Sequence of chain 1.K:
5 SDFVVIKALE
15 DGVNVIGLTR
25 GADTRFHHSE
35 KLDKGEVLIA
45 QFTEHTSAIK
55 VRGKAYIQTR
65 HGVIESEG

Sequence of chain 1.J:
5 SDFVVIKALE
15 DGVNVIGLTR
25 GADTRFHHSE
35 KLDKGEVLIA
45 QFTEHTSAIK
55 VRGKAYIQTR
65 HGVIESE

This small molecule binds to this protein.
Small molecule (SMILES): N[C@@H](Cc1c[nH]c2ccccc12)C(=O)O

Binding-site contacts:
Ligand atom C contacts residue GLY25 of chain 1.J at 3.4 Å.
Ligand atom CA contacts residue GLY25 of chain 1.J at 3.5 Å.
Ligand atom CZ3 contacts residue HIS32 of chain 1.K at 4.0 Å.
Ligand atom C contacts residue THR47 of chain 1.K at 3.5 Å.
Ligand atom CD1 contacts residue GLN45 of chain 1.K at 3.5 Å.
Ligand atom CB contacts residue SER51 of chain 1.J at 3.5 Å.
Ligand atom CZ3 contacts residue GLY21 of chain 1.K at 3.7 Å.
Ligand atom CE2 contacts residue GLN45 of chain 1.K at 3.8 Å.
Ligand atom CG contacts residue SER51 of chain 1.J at 3.9 Å.
Ligand atom N contacts residue ASP27 of chain 1.J at 3.1 Å (salt-bridge).
Ligand atom CB contacts residue THR28 of chain 1.J at 3.5 Å.
Ligand atom C contacts residue SER51 of chain 1.J at 3.6 Å.
Ligand atom O contacts residue ARG24 of chain 1.J at 3.4 Å.
Ligand atom CD1 contacts residue THR47 of chain 1.K at 3.9 Å.
Ligand atom NE1 contacts residue GLN45 of chain 1.K at 2.8 Å (h-bond).
Ligand atom OXT contacts residue GLY25 of chain 1.J at 4.0 Å.
Ligand atom N contacts residue GLY25 of chain 1.J at 2.8 Å (h-bond).
Ligand atom CZ2 contacts residue ALA44 of chain 1.K at 3.9 Å (hydrophobic).
Ligand atom N contacts residue THR28 of chain 1.J at 2.9 Å (h-bond).
Ligand atom CB contacts residue THR23 of chain 1.J at 3.6 Å.
Ligand atom CA contacts residue SER51 of chain 1.J at 4.0 Å.
Ligand atom CD1 contacts residue SER51 of chain 1.J at 3.5 Å.
Ligand atom CA contacts residue THR28 of chain 1.J at 3.2 Å.
Ligand atom O contacts residue GLY25 of chain 1.J at 3.0 Å (h-bond).
Ligand atom OXT contacts residue HIS49 of chain 1.K at 3.8 Å.
Ligand atom CH2 contacts residue GLY21 of chain 1.K at 3.7 Å.
Ligand atom C contacts residue THR50 of chain 1.K at 3.9 Å.
Ligand atom OXT contacts residue THR47 of chain 1.K at 2.6 Å (h-bond).
Ligand atom O contacts residue SER51 of chain 1.J at 2.9 Å (h-bond).
Ligand atom N contacts residue THR23 of chain 1.J at 2.5 Å (h-bond).
Ligand atom CA contacts residue THR23 of chain 1.J at 3.6 Å.
Ligand atom N contacts residue ARG24 of chain 1.J at 3.9 Å.
Ligand atom CZ2 contacts residue ILE53 of chain 1.K at 4.0 Å (hydrophobic).
Ligand atom NE1 contacts residue SER51 of chain 1.J at 4.0 Å.
Ligand atom CZ2 contacts residue THR50 of chain 1.K at 3.9 Å.
Ligand atom CE3 contacts residue HIS32 of chain 1.K at 4.0 Å.
Ligand atom OXT contacts residue THR50 of chain 1.K at 2.7 Å (h-bond).
Ligand atom NE1 contacts residue ALA44 of chain 1.K at 4.0 Å.
Ligand atom O contacts residue THR23 of chain 1.J at 3.9 Å.
Ligand atom O contacts residue THR47 of chain 1.K at 3.6 Å.